The small molecule below binds the protein below.
Small molecule (SMILES): CC(=O)N[C@@H]1[C@@H](O)[C@H](O)[C@@H](CO)O[C@H]1O

Sequence of chain 1.A:
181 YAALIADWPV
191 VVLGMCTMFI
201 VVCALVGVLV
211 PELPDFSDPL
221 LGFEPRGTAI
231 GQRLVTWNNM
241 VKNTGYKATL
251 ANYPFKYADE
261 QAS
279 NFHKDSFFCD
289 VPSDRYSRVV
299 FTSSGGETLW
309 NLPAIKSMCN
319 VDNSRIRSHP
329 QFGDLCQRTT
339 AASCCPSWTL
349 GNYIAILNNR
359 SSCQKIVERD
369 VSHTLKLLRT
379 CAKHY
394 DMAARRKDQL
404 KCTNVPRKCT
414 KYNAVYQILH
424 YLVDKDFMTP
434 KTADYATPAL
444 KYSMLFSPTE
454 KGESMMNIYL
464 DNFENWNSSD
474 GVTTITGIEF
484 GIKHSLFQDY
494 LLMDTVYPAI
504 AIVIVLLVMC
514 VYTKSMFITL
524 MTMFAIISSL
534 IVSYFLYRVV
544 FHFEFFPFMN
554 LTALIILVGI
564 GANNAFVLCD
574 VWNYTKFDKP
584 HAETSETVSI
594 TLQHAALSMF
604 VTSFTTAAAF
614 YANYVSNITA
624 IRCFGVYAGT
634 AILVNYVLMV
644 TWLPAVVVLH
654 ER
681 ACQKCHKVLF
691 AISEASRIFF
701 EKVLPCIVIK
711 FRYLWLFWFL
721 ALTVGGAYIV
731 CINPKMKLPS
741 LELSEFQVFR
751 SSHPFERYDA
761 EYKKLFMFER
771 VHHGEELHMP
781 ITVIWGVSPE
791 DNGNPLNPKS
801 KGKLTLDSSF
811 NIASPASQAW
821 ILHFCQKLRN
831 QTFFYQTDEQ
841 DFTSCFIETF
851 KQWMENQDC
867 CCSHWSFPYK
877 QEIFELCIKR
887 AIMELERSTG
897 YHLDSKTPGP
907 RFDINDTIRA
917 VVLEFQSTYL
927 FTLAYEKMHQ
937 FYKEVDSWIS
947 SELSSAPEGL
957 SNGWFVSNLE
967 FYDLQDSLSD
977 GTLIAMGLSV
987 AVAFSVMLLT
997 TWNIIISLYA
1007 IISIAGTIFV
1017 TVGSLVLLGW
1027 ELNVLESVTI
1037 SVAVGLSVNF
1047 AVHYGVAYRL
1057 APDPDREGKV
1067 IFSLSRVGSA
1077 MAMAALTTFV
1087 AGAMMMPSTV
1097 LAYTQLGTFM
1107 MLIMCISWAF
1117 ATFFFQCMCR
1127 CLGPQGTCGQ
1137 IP

Binding-site contacts:
Ligand atom O5 contacts residue ASN357 of chain 1.A at 2.4 Å (h-bond).
Ligand atom O7 contacts residue ASN357 of chain 1.A at 3.9 Å.
Ligand atom C5 contacts residue ASN357 of chain 1.A at 3.7 Å.
Ligand atom C8 contacts residue ARG358 of chain 1.A at 4.0 Å.
Ligand atom C7 contacts residue ASN357 of chain 1.A at 3.5 Å.
Ligand atom C2 contacts residue ASN357 of chain 1.A at 2.7 Å.
Ligand atom C3 contacts residue ASN357 of chain 1.A at 4.0 Å.
Ligand atom C4 contacts residue ASN357 of chain 1.A at 4.4 Å.
Ligand atom N2 contacts residue ASN357 of chain 1.A at 2.9 Å.
Ligand atom C8 contacts residue ASN357 of chain 1.A at 3.1 Å.
Ligand atom C1 contacts residue ASN357 of chain 1.A at 1.5 Å.